Sequence of chain 1.B:
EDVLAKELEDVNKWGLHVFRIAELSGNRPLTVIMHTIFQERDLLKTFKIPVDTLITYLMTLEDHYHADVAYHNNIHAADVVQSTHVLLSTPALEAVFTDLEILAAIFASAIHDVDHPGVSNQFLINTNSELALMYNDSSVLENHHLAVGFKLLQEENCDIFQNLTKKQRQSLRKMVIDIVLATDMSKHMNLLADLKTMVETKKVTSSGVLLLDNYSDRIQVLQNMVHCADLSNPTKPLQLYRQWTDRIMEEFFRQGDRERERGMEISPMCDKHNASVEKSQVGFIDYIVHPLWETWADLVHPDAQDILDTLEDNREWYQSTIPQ

This small molecule binds to this protein.
Small molecule (SMILES): COc1ccc(C2=NN(C3CCCCCC3)C(=O)[C@@H]3CC=CC[C@H]23)cc1OCCCCOc1ccc(-c2nnn[nH]2)cc1

Binding-site contacts:
Ligand atom C2 contacts residue PHE298 of chain 1.B at 3.3 Å (hydrophobic).
Ligand atom C30 contacts residue LEU245 of chain 1.B at 3.7 Å (hydrophobic).
Ligand atom C contacts residue ASN247 of chain 1.B at 3.5 Å.
Ligand atom O contacts residue GLN295 of chain 1.B at 3.2 Å (h-bond).
Ligand atom C6 contacts residue SER294 of chain 1.B at 3.6 Å.
Ligand atom C5 contacts residue PHE298 of chain 1.B at 3.6 Å (hydrophobic).
Ligand atom C8 contacts residue GLY297 of chain 1.B at 3.8 Å.
Ligand atom C17 contacts residue PHE298 of chain 1.B at 3.7 Å (hydrophobic).
Ligand atom C21 contacts residue EDO1 of chain 1.T at 3.8 Å.
Ligand atom C30 contacts residue MET199 of chain 1.B at 3.6 Å (hydrophobic).
Ligand atom C6 contacts residue PHE298 of chain 1.B at 3.6 Å (hydrophobic).
Ligand atom C13 contacts residue TYR301 of chain 1.B at 3.6 Å (hydrophobic).
Ligand atom O1 contacts residue GLN295 of chain 1.B at 3.0 Å (h-bond).
Ligand atom N1 contacts residue TYR301 of chain 1.B at 3.7 Å.
Ligand atom C16 contacts residue PHE298 of chain 1.B at 3.8 Å (hydrophobic).
Ligand atom N contacts residue TYR301 of chain 1.B at 3.7 Å.
Ligand atom C22 contacts residue MET283 of chain 1.B at 3.8 Å (hydrophobic).
Ligand atom O contacts residue ILE262 of chain 1.B at 3.6 Å.
Ligand atom C14 contacts residue PHE298 of chain 1.B at 3.5 Å (hydrophobic).
Ligand atom C31 contacts residue LEU245 of chain 1.B at 3.4 Å (hydrophobic).
Ligand atom C7 contacts residue PHE298 of chain 1.B at 3.8 Å (hydrophobic).
Ligand atom C8 contacts residue PHE298 of chain 1.B at 3.7 Å (hydrophobic).
Ligand atom C3 contacts residue GLN295 of chain 1.B at 3.3 Å.
Ligand atom N2 contacts residue TYR301 of chain 1.B at 3.5 Å.
Ligand atom C1 contacts residue ILE262 of chain 1.B at 3.8 Å (hydrophobic).
Ligand atom C6 contacts residue MET283 of chain 1.B at 3.6 Å (hydrophobic).
Ligand atom O contacts residue PHE298 of chain 1.B at 3.7 Å.
Ligand atom C17 contacts residue TYR85 of chain 1.B at 3.8 Å (hydrophobic).
Ligand atom C1 contacts residue PHE298 of chain 1.B at 3.3 Å (hydrophobic).
Ligand atom O1 contacts residue PHE298 of chain 1.B at 3.4 Å.
Ligand atom C17 contacts residue ASN247 of chain 1.B at 3.6 Å.
Ligand atom N3 contacts residue TYR301 of chain 1.B at 3.5 Å.
Ligand atom C15 contacts residue PHE298 of chain 1.B at 3.6 Å (hydrophobic).
Ligand atom C8 contacts residue SER294 of chain 1.B at 3.8 Å.
Ligand atom C29 contacts residue ASP244 of chain 1.B at 3.7 Å.
Ligand atom C4 contacts residue GLN295 of chain 1.B at 3.8 Å.
Ligand atom O3 contacts residue MET199 of chain 1.B at 3.2 Å.
Ligand atom O2 contacts residue PHE298 of chain 1.B at 3.6 Å.
Ligand atom C contacts residue THR259 of chain 1.B at 3.7 Å.
Ligand atom C26 contacts residue MET199 of chain 1.B at 3.6 Å (hydrophobic).